Sequence of chain 1.A:
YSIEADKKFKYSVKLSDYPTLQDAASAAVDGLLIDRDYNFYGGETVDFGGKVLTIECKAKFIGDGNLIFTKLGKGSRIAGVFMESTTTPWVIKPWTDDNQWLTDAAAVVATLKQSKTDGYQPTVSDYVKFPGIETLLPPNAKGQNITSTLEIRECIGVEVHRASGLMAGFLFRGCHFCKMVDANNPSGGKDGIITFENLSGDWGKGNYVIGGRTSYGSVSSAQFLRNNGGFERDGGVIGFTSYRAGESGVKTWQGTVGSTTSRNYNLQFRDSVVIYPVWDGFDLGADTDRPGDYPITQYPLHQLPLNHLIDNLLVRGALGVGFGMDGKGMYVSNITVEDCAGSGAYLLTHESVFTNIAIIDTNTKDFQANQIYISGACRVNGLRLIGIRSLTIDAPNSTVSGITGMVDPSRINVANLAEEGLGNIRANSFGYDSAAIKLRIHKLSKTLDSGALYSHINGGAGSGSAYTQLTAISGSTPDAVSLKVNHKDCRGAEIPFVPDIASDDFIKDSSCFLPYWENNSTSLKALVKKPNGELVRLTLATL

The small molecule below binds the protein below.
Small molecule (SMILES): C[C@@H]1O[C@@H](O)[C@H](O)[C@H](O)[C@H]1O[C@H]1O[C@H](CO)[C@@H](O)[C@H](O[C@H]2O[C@H](C)[C@@H](O)C[C@@H]2O)[C@@H]1O[C@H]1O[C@H](CO)[C@H](O[C@H]2O[C@H](CO)[C@@H](O)[C@H](O)[C@H]2O)[C@H](O[C@@H]2O[C@@H](C)[C@H](O[C@H]3O[C@H](CO)[C@@H](O)[C@H](O[C@H]4O[C@H](C)[C@@H](O)C[C@@H]4O)[C@@H]3O[C@H]3O[C@H](CO)[C@H](O)[C@H](O)[C@H]3O)[C@@H](O)[C@H]2O)[C@H]1O

Binding-site contacts:
Ligand atom C1 contacts residue LYS251 of chain 1.A at 3.6 Å.
Ligand atom C3 contacts residue ASP283 of chain 1.A at 3.6 Å.
Ligand atom O6 contacts residue LYS251 of chain 1.A at 3.1 Å (salt-bridge).
Ligand atom C1 contacts residue ASP283 of chain 1.A at 3.6 Å.
Ligand atom C6 contacts residue LYS190 of chain 1.A at 3.6 Å.
Ligand atom C6 contacts residue GLU247 of chain 1.A at 3.4 Å.
Ligand atom C5 contacts residue TRP253 of chain 1.A at 3.6 Å (hydrophobic).
Ligand atom O5 contacts residue GLU247 of chain 1.A at 3.6 Å.
Ligand atom O6 contacts residue TRP253 of chain 1.A at 3.6 Å.
Ligand atom O3 contacts residue GLN254 of chain 1.A at 3.0 Å (h-bond).
Ligand atom O3 contacts residue LYS251 of chain 1.A at 3.1 Å.
Ligand atom O2 contacts residue ASP191 of chain 1.A at 3.4 Å.
Ligand atom O2 contacts residue ASP283 of chain 1.A at 2.8 Å (salt-bridge).
Ligand atom O2 contacts residue GLU197 of chain 1.A at 2.8 Å (salt-bridge).
Ligand atom O4 contacts residue GLU197 of chain 1.A at 2.7 Å (salt-bridge).
Ligand atom O4 contacts residue LYS190 of chain 1.A at 2.7 Å (salt-bridge).
Ligand atom O6 contacts residue LYS251 of chain 1.A at 2.8 Å (salt-bridge).
Ligand atom O1 contacts residue ASP280 of chain 1.A at 2.6 Å (salt-bridge).
Ligand atom O5 contacts residue GLU247 of chain 1.A at 3.6 Å.
Ligand atom C4 contacts residue GLU247 of chain 1.A at 3.4 Å.
Ligand atom C4 contacts residue TRP253 of chain 1.A at 3.6 Å (hydrophobic).
Ligand atom C2 contacts residue GLU197 of chain 1.A at 3.4 Å.
Ligand atom O2 contacts residue ARG173 of chain 1.A at 2.5 Å (salt-bridge).
Ligand atom O3 contacts residue ASP191 of chain 1.A at 2.7 Å (salt-bridge).
Ligand atom O4 contacts residue THR195 of chain 1.A at 3.5 Å.
Ligand atom O4 contacts residue VAL124 of chain 1.A at 3.6 Å.
Ligand atom C3 contacts residue GLN254 of chain 1.A at 3.6 Å.
Ligand atom O6 contacts residue GLU247 of chain 1.A at 2.7 Å (salt-bridge).
Ligand atom O4 contacts residue VAL219 of chain 1.A at 3.4 Å.
Ligand atom O5 contacts residue TRP279 of chain 1.A at 3.5 Å.
Ligand atom O2 contacts residue GLN254 of chain 1.A at 3.6 Å (h-bond).
Ligand atom C4 contacts residue GLU197 of chain 1.A at 3.6 Å.
Ligand atom C6 contacts residue TRP253 of chain 1.A at 3.5 Å (hydrophobic).
Ligand atom O3 contacts residue ASP283 of chain 1.A at 2.7 Å (salt-bridge).
Ligand atom O5 contacts residue LYS251 of chain 1.A at 2.8 Å (salt-bridge).
Ligand atom C3 contacts residue GLU197 of chain 1.A at 3.5 Å.
Ligand atom C1 contacts residue ASP280 of chain 1.A at 3.6 Å.
Ligand atom C2 contacts residue ASP283 of chain 1.A at 3.5 Å.
Ligand atom O6 contacts residue GLN254 of chain 1.A at 3.0 Å (h-bond).
Ligand atom C6 contacts residue GLU247 of chain 1.A at 3.6 Å.